This small molecule binds to this protein.
Small molecule (SMILES): COc1ccc([C@]2(C34CC5CC(CC(C5)C3)C4)N=C(N)N(C)C2=O)cc1C

Sequence of chain 1.A:
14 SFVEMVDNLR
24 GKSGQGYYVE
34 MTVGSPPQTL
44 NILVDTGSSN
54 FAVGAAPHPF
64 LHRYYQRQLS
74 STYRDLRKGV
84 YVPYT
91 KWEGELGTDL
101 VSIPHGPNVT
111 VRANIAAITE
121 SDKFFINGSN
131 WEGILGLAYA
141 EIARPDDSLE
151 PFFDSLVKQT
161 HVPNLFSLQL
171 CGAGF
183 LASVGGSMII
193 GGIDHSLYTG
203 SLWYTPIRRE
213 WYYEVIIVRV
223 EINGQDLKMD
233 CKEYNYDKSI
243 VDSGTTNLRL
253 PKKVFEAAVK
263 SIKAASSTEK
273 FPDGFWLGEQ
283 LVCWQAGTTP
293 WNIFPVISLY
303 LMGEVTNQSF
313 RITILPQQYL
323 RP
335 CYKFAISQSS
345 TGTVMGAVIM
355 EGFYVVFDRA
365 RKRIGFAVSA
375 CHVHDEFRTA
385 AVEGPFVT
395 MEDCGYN

Binding-site contacts:
Ligand atom N2 contacts residue GLY246 of chain 1.A at 4.2 Å.
Ligand atom C5 contacts residue SER51 of chain 1.A at 3.5 Å.
Ligand atom C21 contacts residue TRP131 of chain 1.A at 4.0 Å (hydrophobic).
Ligand atom C6 contacts residue SER51 of chain 1.A at 3.5 Å.
Ligand atom C8 contacts residue TRP92 of chain 1.A at 3.4 Å (hydrophobic).
Ligand atom C20 contacts residue ILE134 of chain 1.A at 3.7 Å (hydrophobic).
Ligand atom C15 contacts residue GLY246 of chain 1.A at 4.0 Å.
Ligand atom C11 contacts residue ASP244 of chain 1.A at 3.7 Å.
Ligand atom N1 contacts residue GLY246 of chain 1.A at 4.3 Å.
Ligand atom C22 contacts residue LEU46 of chain 1.A at 4.1 Å (hydrophobic).
Ligand atom C7 contacts residue TRP92 of chain 1.A at 3.8 Å (hydrophobic).
Ligand atom C1 contacts residue VAL85 of chain 1.A at 3.9 Å (hydrophobic).
Ligand atom N3 contacts residue ASP244 of chain 1.A at 2.6 Å (salt-bridge).
Ligand atom C4 contacts residue ASP48 of chain 1.A at 4.0 Å.
Ligand atom C1 contacts residue TYR87 of chain 1.A at 3.5 Å (hydrophobic).
Ligand atom C22 contacts residue ASP48 of chain 1.A at 3.9 Å.
Ligand atom C19 contacts residue TRP131 of chain 1.A at 3.9 Å (hydrophobic).
Ligand atom C9 contacts residue ASP48 of chain 1.A at 3.8 Å.
Ligand atom N1 contacts residue ASP244 of chain 1.A at 3.9 Å.
Ligand atom C21 contacts residue LEU46 of chain 1.A at 3.5 Å (hydrophobic).
Ligand atom N3 contacts residue ASP48 of chain 1.A at 2.8 Å (salt-bridge).
Ligand atom O1 contacts residue TRP92 of chain 1.A at 3.0 Å (h-bond).
Ligand atom C20 contacts residue TRP131 of chain 1.A at 3.8 Å (hydrophobic).
Ligand atom C14 contacts residue GLY246 of chain 1.A at 3.4 Å.
Ligand atom N2 contacts residue ASP48 of chain 1.A at 2.6 Å (salt-bridge).
Ligand atom C8 contacts residue ASN53 of chain 1.A at 3.9 Å.
Ligand atom O1 contacts residue VAL85 of chain 1.A at 3.8 Å.
Ligand atom C5 contacts residue ASP48 of chain 1.A at 3.4 Å.
Ligand atom C1 contacts residue TRP92 of chain 1.A at 4.3 Å (hydrophobic).
Ligand atom C12 contacts residue THR247 of chain 1.A at 3.6 Å.
Ligand atom C11 contacts residue ASP48 of chain 1.A at 3.4 Å.
Ligand atom C18 contacts residue PHE124 of chain 1.A at 4.2 Å (hydrophobic).
Ligand atom C11 contacts residue GLY246 of chain 1.A at 3.8 Å.
Ligand atom C22 contacts residue ILE134 of chain 1.A at 4.0 Å (hydrophobic).
Ligand atom C20 contacts residue LEU46 of chain 1.A at 3.7 Å (hydrophobic).
Ligand atom C19 contacts residue PHE124 of chain 1.A at 3.3 Å (hydrophobic).
Ligand atom N3 contacts residue GLY246 of chain 1.A at 3.8 Å.
Ligand atom C17 contacts residue PHE124 of chain 1.A at 3.7 Å (hydrophobic).
Ligand atom N3 contacts residue GLY50 of chain 1.A at 3.5 Å.
Ligand atom C12 contacts residue ASP244 of chain 1.A at 3.4 Å.